Binding-site contacts:
Ligand atom C23 contacts residue TYR190 of chain 1.A at 3.6 Å (hydrophobic).
Ligand atom O3 contacts residue TYR190 of chain 1.A at 3.8 Å.
Ligand atom C5 contacts residue PHE229 of chain 1.A at 3.5 Å (hydrophobic).
Ligand atom N2 contacts residue LEU236 of chain 1.A at 3.8 Å.
Ligand atom CL1 contacts residue VAL181 of chain 1.A at 3.5 Å.
Ligand atom C6 contacts residue TYR320 of chain 1.A at 3.6 Å (hydrophobic).
Ligand atom C17 contacts residue TYR190 of chain 1.A at 3.5 Å (hydrophobic).
Ligand atom C14 contacts residue TYR183 of chain 1.A at 3.4 Å (hydrophobic).
Ligand atom O1 contacts residue PRO227 of chain 1.A at 3.5 Å.
Ligand atom CL1 contacts residue TYR183 of chain 1.A at 3.6 Å.
Ligand atom N2 contacts residue TRP231 of chain 1.A at 3.5 Å.
Ligand atom C10 contacts residue LEU102 of chain 1.A at 3.5 Å (hydrophobic).
Ligand atom C13 contacts residue TYR183 of chain 1.A at 3.6 Å (hydrophobic).
Ligand atom C18 contacts residue TYR190 of chain 1.A at 3.7 Å (hydrophobic).
Ligand atom C9 contacts residue LYS103 of chain 1.A at 3.2 Å.
Ligand atom N1 contacts residue VAL108 of chain 1.A at 3.7 Å.
Ligand atom C6 contacts residue HIS237 of chain 1.A at 3.7 Å.
Ligand atom C24 contacts residue LYS105 of chain 1.A at 3.7 Å.
Ligand atom O3 contacts residue VAL108 of chain 1.A at 3.5 Å.
Ligand atom C15 contacts residue TYR183 of chain 1.A at 3.7 Å (hydrophobic).
Ligand atom C24 contacts residue VAL108 of chain 1.A at 3.4 Å (hydrophobic).
Ligand atom C22 contacts residue TYR190 of chain 1.A at 3.5 Å (hydrophobic).
Ligand atom C18 contacts residue LEU102 of chain 1.A at 3.5 Å (hydrophobic).
Ligand atom C15 contacts residue TYR190 of chain 1.A at 3.8 Å (hydrophobic).
Ligand atom C12 contacts residue LYS103 of chain 1.A at 3.4 Å.
Ligand atom C19 contacts residue LEU102 of chain 1.A at 3.7 Å (hydrophobic).
Ligand atom C2 contacts residue LYS106 of chain 1.A at 3.7 Å.
Ligand atom N1 contacts residue LYS105 of chain 1.A at 3.8 Å.
Ligand atom C10 contacts residue LYS103 of chain 1.A at 3.2 Å.
Ligand atom N2 contacts residue TYR190 of chain 1.A at 3.8 Å.
Ligand atom C7 contacts residue TYR320 of chain 1.A at 3.4 Å (hydrophobic).
Ligand atom CL2 contacts residue LEU102 of chain 1.A at 3.7 Å.
Ligand atom O2 contacts residue LEU102 of chain 1.A at 3.8 Å.
Ligand atom CL1 contacts residue LYS105 of chain 1.A at 3.5 Å.
Ligand atom C5 contacts residue PRO238 of chain 1.A at 3.8 Å (hydrophobic).
Ligand atom O1 contacts residue PHE229 of chain 1.A at 3.6 Å.
Ligand atom C20 contacts residue TYR190 of chain 1.A at 3.4 Å (hydrophobic).
Ligand atom C19 contacts residue TYR190 of chain 1.A at 3.4 Å (hydrophobic).
Ligand atom C21 contacts residue TYR190 of chain 1.A at 3.4 Å (hydrophobic).
Ligand atom C4 contacts residue VAL108 of chain 1.A at 3.7 Å (hydrophobic).

Sequence of chain 1.A:
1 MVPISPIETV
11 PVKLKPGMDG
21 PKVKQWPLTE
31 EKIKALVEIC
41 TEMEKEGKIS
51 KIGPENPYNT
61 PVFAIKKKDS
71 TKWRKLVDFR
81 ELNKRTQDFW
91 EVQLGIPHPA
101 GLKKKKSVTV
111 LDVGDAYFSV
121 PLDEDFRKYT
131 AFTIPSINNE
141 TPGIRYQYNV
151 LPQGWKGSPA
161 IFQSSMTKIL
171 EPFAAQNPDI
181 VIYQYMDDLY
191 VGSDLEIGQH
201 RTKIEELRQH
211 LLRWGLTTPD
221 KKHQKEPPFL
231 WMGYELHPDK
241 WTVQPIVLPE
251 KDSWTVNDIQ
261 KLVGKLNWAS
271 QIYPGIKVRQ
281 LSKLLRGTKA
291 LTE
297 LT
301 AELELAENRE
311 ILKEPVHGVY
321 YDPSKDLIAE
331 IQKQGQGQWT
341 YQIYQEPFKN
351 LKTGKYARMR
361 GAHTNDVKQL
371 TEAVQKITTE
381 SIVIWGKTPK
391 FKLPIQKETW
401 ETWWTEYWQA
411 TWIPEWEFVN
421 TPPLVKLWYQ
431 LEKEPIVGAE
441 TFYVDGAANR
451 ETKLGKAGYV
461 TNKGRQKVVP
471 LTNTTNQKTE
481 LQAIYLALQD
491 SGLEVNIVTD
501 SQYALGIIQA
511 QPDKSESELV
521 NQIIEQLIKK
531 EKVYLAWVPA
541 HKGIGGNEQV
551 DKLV

This protein binds this small molecule.
Small molecule (SMILES): C=CC(=O)Nc1cccc(CCOc2cc(Cl)ccc2Oc2cc(Cl)cc(C#N)c2)c1